The protein below binds the small molecule below.
Small molecule (SMILES): Nc1ccn([C@H]2C[C@H](O)[C@@H](COP(=O)(O)O)O2)c(=O)n1

Binding-site contacts:
Ligand atom OP2 contacts residue DA4 of chain 12.D at 3.6 Å.
Ligand atom C5' contacts residue DA4 of chain 12.D at 4.0 Å.
Ligand atom O3' contacts residue DA4 of chain 12.D at 4.2 Å.
Ligand atom O5' contacts residue DA4 of chain 12.D at 4.0 Å.
Ligand atom OP1 contacts residue DA4 of chain 12.D at 2.2 Å.
Ligand atom P contacts residue DA4 of chain 12.D at 3.2 Å.
Ligand atom C4' contacts residue DA4 of chain 12.D at 4.3 Å.
Ligand atom C3' contacts residue DA4 of chain 12.D at 3.3 Å.
Ligand atom C2' contacts residue DA4 of chain 12.D at 3.5 Å.